Sequence of chain 1.C:
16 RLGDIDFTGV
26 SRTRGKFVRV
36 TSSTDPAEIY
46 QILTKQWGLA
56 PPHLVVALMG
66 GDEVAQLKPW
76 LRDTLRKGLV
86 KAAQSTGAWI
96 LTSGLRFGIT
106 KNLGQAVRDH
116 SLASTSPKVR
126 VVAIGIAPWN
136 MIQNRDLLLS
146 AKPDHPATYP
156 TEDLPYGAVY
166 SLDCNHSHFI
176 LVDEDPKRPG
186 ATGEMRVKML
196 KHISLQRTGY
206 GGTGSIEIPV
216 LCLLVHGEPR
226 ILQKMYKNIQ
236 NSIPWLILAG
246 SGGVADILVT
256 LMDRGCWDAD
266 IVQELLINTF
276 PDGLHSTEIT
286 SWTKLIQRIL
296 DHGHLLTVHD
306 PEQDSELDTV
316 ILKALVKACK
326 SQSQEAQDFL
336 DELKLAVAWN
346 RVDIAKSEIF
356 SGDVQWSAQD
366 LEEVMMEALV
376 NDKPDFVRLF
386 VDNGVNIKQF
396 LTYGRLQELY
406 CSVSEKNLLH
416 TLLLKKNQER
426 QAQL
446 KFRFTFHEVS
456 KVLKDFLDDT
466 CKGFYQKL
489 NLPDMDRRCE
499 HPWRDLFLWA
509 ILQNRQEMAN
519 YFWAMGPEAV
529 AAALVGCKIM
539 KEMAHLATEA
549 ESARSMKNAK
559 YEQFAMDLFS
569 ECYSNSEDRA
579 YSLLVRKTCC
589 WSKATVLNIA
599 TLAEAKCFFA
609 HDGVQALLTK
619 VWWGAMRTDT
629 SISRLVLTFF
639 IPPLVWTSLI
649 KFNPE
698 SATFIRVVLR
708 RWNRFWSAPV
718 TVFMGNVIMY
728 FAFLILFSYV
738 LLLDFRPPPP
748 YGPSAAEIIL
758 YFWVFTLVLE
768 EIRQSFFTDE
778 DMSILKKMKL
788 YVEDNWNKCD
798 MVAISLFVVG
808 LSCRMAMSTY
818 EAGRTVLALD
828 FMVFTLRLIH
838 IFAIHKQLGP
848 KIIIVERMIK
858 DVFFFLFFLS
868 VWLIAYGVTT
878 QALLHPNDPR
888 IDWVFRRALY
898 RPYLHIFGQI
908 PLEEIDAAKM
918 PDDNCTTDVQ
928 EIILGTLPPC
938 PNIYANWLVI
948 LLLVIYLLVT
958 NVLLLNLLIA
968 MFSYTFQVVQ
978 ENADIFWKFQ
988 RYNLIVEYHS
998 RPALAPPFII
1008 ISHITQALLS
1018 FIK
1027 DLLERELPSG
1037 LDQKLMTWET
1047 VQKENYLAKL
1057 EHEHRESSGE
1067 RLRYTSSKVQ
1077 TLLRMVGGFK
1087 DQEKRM

Sequence of chain 1.B:
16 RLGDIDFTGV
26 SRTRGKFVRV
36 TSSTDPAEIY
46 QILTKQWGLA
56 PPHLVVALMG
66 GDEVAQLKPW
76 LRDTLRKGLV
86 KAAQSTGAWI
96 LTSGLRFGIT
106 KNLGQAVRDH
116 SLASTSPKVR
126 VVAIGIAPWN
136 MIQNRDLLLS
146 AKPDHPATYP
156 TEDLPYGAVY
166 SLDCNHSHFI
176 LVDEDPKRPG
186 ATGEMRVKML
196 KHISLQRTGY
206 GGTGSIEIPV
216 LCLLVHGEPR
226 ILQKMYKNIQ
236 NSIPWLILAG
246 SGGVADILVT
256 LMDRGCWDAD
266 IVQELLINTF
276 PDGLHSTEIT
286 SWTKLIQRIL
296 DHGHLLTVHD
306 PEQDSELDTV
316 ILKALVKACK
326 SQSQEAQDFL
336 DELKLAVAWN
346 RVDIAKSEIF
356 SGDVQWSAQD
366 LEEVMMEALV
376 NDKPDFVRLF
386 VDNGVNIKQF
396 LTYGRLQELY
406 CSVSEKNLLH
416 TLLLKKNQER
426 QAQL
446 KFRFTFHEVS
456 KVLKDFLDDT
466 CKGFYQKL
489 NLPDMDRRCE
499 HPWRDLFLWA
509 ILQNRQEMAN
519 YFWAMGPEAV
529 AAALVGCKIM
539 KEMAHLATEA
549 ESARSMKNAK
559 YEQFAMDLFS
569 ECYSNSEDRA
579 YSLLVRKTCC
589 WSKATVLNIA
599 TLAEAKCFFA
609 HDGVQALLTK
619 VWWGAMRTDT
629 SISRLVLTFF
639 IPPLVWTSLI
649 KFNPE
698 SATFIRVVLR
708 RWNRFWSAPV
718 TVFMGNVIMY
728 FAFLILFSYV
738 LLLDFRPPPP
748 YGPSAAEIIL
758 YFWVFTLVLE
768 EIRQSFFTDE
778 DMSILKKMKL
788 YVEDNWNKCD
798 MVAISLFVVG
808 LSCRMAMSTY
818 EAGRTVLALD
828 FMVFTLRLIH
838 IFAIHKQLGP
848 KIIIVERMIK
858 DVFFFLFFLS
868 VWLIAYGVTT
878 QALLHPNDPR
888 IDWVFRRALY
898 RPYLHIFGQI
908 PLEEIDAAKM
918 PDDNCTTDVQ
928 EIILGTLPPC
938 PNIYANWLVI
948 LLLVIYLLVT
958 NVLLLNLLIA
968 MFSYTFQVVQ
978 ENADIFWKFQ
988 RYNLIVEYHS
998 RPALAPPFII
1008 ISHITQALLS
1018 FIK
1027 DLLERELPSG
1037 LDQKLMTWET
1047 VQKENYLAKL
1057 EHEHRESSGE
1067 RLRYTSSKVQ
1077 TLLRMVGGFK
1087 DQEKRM

Binding-site contacts:
Ligand atom C39 contacts residue ALA915 of chain 1.B at 4.1 Å (hydrophobic).
Ligand atom C26 contacts residue LEU948 of chain 1.B at 3.5 Å (hydrophobic).
Ligand atom C11 contacts residue ASP889 of chain 1.C at 3.8 Å.
Ligand atom C23 contacts residue VAL951 of chain 1.B at 4.0 Å (hydrophobic).
Ligand atom C6 contacts residue YUV1 of chain 1.L at 4.0 Å.
Ligand atom O5 contacts residue ALA914 of chain 1.B at 4.0 Å.
Ligand atom O contacts residue YUV1 of chain 1.L at 3.1 Å.
Ligand atom C18 contacts residue ILE947 of chain 1.B at 3.7 Å (hydrophobic).
Ligand atom C27 contacts residue YUV1 of chain 1.L at 3.6 Å.
Ligand atom C2 contacts residue TYR900 of chain 1.C at 3.7 Å (hydrophobic).
Ligand atom C36 contacts residue ALA914 of chain 1.B at 3.4 Å (hydrophobic).
Ligand atom C27 contacts residue ASP889 of chain 1.C at 3.6 Å.
Ligand atom O8 contacts residue ALA914 of chain 1.B at 3.7 Å.
Ligand atom O1 contacts residue LEU896 of chain 1.C at 3.8 Å.
Ligand atom C14 contacts residue YUV1 of chain 1.L at 3.6 Å.
Ligand atom C26 contacts residue YUV1 of chain 1.L at 3.8 Å.
Ligand atom C10 contacts residue PHE892 of chain 1.C at 3.9 Å (hydrophobic).
Ligand atom C contacts residue LEU870 of chain 1.C at 3.7 Å (hydrophobic).
Ligand atom C7 contacts residue LEU896 of chain 1.C at 4.0 Å (hydrophobic).
Ligand atom C32 contacts residue TRP890 of chain 1.C at 3.6 Å (hydrophobic).
Ligand atom C11 contacts residue YUV1 of chain 1.L at 3.9 Å.
Ligand atom C11 contacts residue ARG893 of chain 1.C at 3.8 Å.
Ligand atom O12 contacts residue TRP890 of chain 1.C at 3.1 Å (h-bond).
Ligand atom O13 contacts residue ASP889 of chain 1.C at 2.8 Å (salt-bridge).
Ligand atom C3 contacts residue VAL951 of chain 1.B at 4.0 Å (hydrophobic).
Ligand atom C42 contacts residue MET917 of chain 1.B at 3.2 Å (hydrophobic).
Ligand atom O3 contacts residue ASP889 of chain 1.C at 3.5 Å (salt-bridge).
Ligand atom C16 contacts residue TRP944 of chain 1.B at 3.3 Å (hydrophobic).
Ligand atom C42 contacts residue ALA915 of chain 1.B at 3.6 Å (hydrophobic).
Ligand atom O13 contacts residue TRP890 of chain 1.C at 3.2 Å (h-bond).
Ligand atom C32 contacts residue ASP889 of chain 1.C at 3.8 Å.
Ligand atom C5 contacts residue YUV1 of chain 1.L at 3.7 Å.
Ligand atom O10 contacts residue ALA915 of chain 1.B at 2.7 Å (h-bond).
Ligand atom C33 contacts residue TRP890 of chain 1.C at 4.0 Å (hydrophobic).
Ligand atom C42 contacts residue ALA914 of chain 1.B at 3.2 Å (hydrophobic).
Ligand atom O8 contacts residue MET917 of chain 1.B at 2.0 Å (h-bond).
Ligand atom C12 contacts residue YUV1 of chain 1.L at 4.0 Å.
Ligand atom C15 contacts residue TRP944 of chain 1.B at 3.4 Å (hydrophobic).
Ligand atom C13 contacts residue ARG893 of chain 1.C at 3.9 Å.
Ligand atom O5 contacts residue ILE940 of chain 1.B at 4.0 Å.

The small molecule below binds the protein below.
Small molecule (SMILES): C[C@@H]1CC[C@@]2(OC1)O[C@H]1C[C@H]3[C@@H]4CC=C5C[C@@H](OCC[C@H](CO)CO[C@@H]6O[C@H](CO)[C@@H](O[C@H]7O[C@H](CO)[C@@H](O)[C@H](O)[C@H]7O)[C@H](O)[C@H]6O)CC[C@]5(C)[C@H]4CC[C@]3(C)[C@H]1[C@@H]2C